Sequence of chain 1.C:
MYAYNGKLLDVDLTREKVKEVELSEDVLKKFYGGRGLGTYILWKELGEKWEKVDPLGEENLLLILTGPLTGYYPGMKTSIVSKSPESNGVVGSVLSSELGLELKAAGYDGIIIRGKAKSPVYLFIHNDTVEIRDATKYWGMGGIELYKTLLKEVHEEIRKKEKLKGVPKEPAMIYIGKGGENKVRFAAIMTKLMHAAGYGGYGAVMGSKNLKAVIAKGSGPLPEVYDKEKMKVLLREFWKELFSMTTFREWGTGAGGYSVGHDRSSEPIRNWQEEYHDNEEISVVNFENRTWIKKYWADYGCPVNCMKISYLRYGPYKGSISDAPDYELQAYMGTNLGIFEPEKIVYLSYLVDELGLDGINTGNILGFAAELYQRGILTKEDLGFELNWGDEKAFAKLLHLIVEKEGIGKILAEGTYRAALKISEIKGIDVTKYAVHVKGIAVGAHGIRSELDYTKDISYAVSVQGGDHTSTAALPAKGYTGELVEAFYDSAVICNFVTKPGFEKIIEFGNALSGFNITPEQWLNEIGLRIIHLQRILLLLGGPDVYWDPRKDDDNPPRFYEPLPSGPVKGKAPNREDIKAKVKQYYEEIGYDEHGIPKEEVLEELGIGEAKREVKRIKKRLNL

Binding-site contacts:
Ligand atom O2 contacts residue LYS77 of chain 1.C at 2.8 Å (salt-bridge).
Ligand atom N10 contacts residue ILE494 of chain 1.C at 2.8 Å (h-bond).
Ligand atom O8 contacts residue THR470 of chain 1.C at 3.1 Å (h-bond).
Ligand atom O28 contacts residue MET194 of chain 1.C at 2.8 Å (h-bond).
Ligand atom N13 contacts residue LYS77 of chain 1.C at 3.3 Å.
Ligand atom O5P contacts residue GLY198 of chain 1.C at 2.8 Å (h-bond).
Ligand atom N30 contacts residue LEU357 of chain 1.C at 2.9 Å (h-bond).
Ligand atom S4 contacts residue UKM1 of chain 1.P at 2.5 Å (h-bond).
Ligand atom N29 contacts residue ASP353 of chain 1.C at 2.8 Å (salt-bridge).
Ligand atom O8 contacts residue MG1 of chain 1.T at 2.3 Å.
Ligand atom O4P contacts residue LYS77 of chain 1.C at 2.8 Å (salt-bridge).
Ligand atom O5P contacts residue ALA196 of chain 1.C at 2.8 Å (h-bond).
Ligand atom N31 contacts residue GLY359 of chain 1.C at 3.0 Å (h-bond).
Ligand atom N9 contacts residue ASP490 of chain 1.C at 2.9 Å (salt-bridge).
Ligand atom O2G contacts residue ALA196 of chain 1.C at 3.1 Å (h-bond).
Ligand atom MG1 contacts residue VAL94 of chain 1.C at 2.6 Å.
Ligand atom C4 contacts residue PHE497 of chain 1.C at 3.3 Å (hydrophobic).
Ligand atom N13 contacts residue CYS495 of chain 1.C at 3.1 Å (h-bond).
Ligand atom W1 contacts residue UKM1 of chain 1.P at 2.4 Å.
Ligand atom O3P contacts residue ALA196 of chain 1.C at 3.0 Å (h-bond).
Ligand atom N10 contacts residue ASP490 of chain 1.C at 2.9 Å (salt-bridge).
Ligand atom N9 contacts residue ASN496 of chain 1.C at 3.3 Å (h-bond).
Ligand atom N33 contacts residue ASP358 of chain 1.C at 2.8 Å (salt-bridge).
Ligand atom O2P contacts residue HIS195 of chain 1.C at 2.5 Å (h-bond).
Ligand atom N30 contacts residue ASP353 of chain 1.C at 3.0 Å (salt-bridge).
Ligand atom MG1 contacts residue ALA196 of chain 1.C at 2.4 Å.
Ligand atom O6P contacts residue SER93 of chain 1.C at 2.7 Å (h-bond).
Ligand atom O1P contacts residue VAL94 of chain 1.C at 3.0 Å (h-bond).
Ligand atom O2P contacts residue LYS77 of chain 1.C at 3.2 Å (salt-bridge).
Ligand atom O6P contacts residue TYR199 of chain 1.C at 2.9 Å (h-bond).
Ligand atom O7P contacts residue MG1 of chain 1.T at 2.3 Å.
Ligand atom C28 contacts residue MG1 of chain 1.S at 3.1 Å.
Ligand atom O28 contacts residue ASP326 of chain 1.C at 2.8 Å (salt-bridge).
Ligand atom O2P contacts residue SER96 of chain 1.C at 2.8 Å (h-bond).
Ligand atom O1P contacts residue LEU95 of chain 1.C at 3.0 Å.
Ligand atom N11 contacts residue ASN496 of chain 1.C at 2.8 Å (h-bond).
Ligand atom O1P contacts residue ALA196 of chain 1.C at 2.8 Å (h-bond).
Ligand atom O5P contacts residue VAL94 of chain 1.C at 2.8 Å (h-bond).
Ligand atom O28 contacts residue MG1 of chain 1.S at 1.9 Å.
Ligand atom C8 contacts residue ASN496 of chain 1.C at 3.1 Å.

A small-molecule ligand and the protein it binds are described below.
Small molecule (SMILES): Nc1nc2c(c(=O)[nH]1)N[C@H]1C(S)=C(S)[C@@H](CO[P](=O)(O)O[Mg](<-O)(<-O)O[P](=O)(O)OC[C@H]3O[C@H]4Nc5nc(N)[nH]c(=O)c5N[C@H]4C(S[W])=C3S)O[C@H]1N2